Sequence of chain 1.A:
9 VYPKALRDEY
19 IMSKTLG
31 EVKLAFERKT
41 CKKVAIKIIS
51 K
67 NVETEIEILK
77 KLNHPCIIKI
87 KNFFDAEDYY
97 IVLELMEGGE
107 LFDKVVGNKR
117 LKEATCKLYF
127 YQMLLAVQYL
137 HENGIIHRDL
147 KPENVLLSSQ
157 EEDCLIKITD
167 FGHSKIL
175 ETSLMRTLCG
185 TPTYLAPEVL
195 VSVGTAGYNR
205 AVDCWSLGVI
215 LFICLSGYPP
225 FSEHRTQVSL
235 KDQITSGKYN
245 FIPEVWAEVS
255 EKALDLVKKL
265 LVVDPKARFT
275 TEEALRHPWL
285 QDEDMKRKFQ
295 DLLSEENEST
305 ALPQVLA

This small molecule binds to this protein.
Small molecule (SMILES): c1coc(-c2ccnc3[nH]nc(C4CC4)c23)c1

Binding-site contacts:
Ligand atom N1 contacts residue MET102 of chain 1.A at 3.0 Å (h-bond).
Ligand atom C8 contacts residue LEU152 of chain 1.A at 4.3 Å (hydrophobic).
Ligand atom N2 contacts residue ALA45 of chain 1.A at 3.7 Å.
Ligand atom C7 contacts residue LEU99 of chain 1.A at 3.6 Å (hydrophobic).
Ligand atom C10 contacts residue LEU24 of chain 1.A at 3.4 Å (hydrophobic).
Ligand atom C10 contacts residue VAL32 of chain 1.A at 3.8 Å (hydrophobic).
Ligand atom C7 contacts residue LEU152 of chain 1.A at 3.6 Å (hydrophobic).
Ligand atom C7 contacts residue GLU100 of chain 1.A at 4.3 Å.
Ligand atom C8 contacts residue VAL32 of chain 1.A at 3.6 Å (hydrophobic).
Ligand atom C4 contacts residue LEU152 of chain 1.A at 4.1 Å (hydrophobic).
Ligand atom C6 contacts residue LEU152 of chain 1.A at 3.9 Å (hydrophobic).
Ligand atom C1 contacts residue VAL32 of chain 1.A at 4.0 Å (hydrophobic).
Ligand atom C6 contacts residue GLU100 of chain 1.A at 3.0 Å.
Ligand atom N2 contacts residue LEU152 of chain 1.A at 4.2 Å.
Ligand atom N2 contacts residue LEU101 of chain 1.A at 3.7 Å.
Ligand atom N2 contacts residue GLU100 of chain 1.A at 3.1 Å (salt-bridge).
Ligand atom C1 contacts residue LEU152 of chain 1.A at 4.2 Å (hydrophobic).
Ligand atom N contacts residue MET102 of chain 1.A at 3.5 Å (h-bond).
Ligand atom C2 contacts residue LEU152 of chain 1.A at 3.7 Å (hydrophobic).
Ligand atom C6 contacts residue ILE84 of chain 1.A at 4.0 Å (hydrophobic).
Ligand atom C5 contacts residue ALA45 of chain 1.A at 4.0 Å (hydrophobic).
Ligand atom C5 contacts residue LEU152 of chain 1.A at 4.2 Å (hydrophobic).
Ligand atom C11 contacts residue VAL32 of chain 1.A at 3.6 Å (hydrophobic).
Ligand atom C3 contacts residue LEU152 of chain 1.A at 4.0 Å (hydrophobic).
Ligand atom C6 contacts residue LEU99 of chain 1.A at 4.0 Å (hydrophobic).
Ligand atom N1 contacts residue LEU101 of chain 1.A at 3.9 Å.
Ligand atom C12 contacts residue LYS47 of chain 1.A at 3.9 Å.
Ligand atom N2 contacts residue MET102 of chain 1.A at 3.0 Å (h-bond).
Ligand atom C9 contacts residue LEU152 of chain 1.A at 4.0 Å (hydrophobic).
Ligand atom C6 contacts residue MET102 of chain 1.A at 4.0 Å (hydrophobic).
Ligand atom O contacts residue THR165 of chain 1.A at 3.5 Å.
Ligand atom O contacts residue LEU152 of chain 1.A at 4.2 Å.
Ligand atom C contacts residue LYS47 of chain 1.A at 4.1 Å.
Ligand atom C7 contacts residue ALA45 of chain 1.A at 4.2 Å (hydrophobic).
Ligand atom C9 contacts residue GLU106 of chain 1.A at 3.9 Å.
Ligand atom C2 contacts residue VAL32 of chain 1.A at 4.2 Å (hydrophobic).
Ligand atom C6 contacts residue ALA45 of chain 1.A at 3.8 Å (hydrophobic).
Ligand atom O contacts residue LEU99 of chain 1.A at 3.9 Å.
Ligand atom C contacts residue THR165 of chain 1.A at 4.1 Å.
Ligand atom C5 contacts residue MET102 of chain 1.A at 3.5 Å (hydrophobic).